A small-molecule ligand and the protein it binds are described below.
Small molecule (SMILES): Cc1cc(CCCCCOc2ccc(C3=NCCO3)cc2)on1

Binding-site contacts:
Ligand atom O1B contacts residue TYR128 of chain 18.A at 3.4 Å (h-bond).
Ligand atom N3A contacts residue ALA24 of chain 18.C at 3.8 Å.
Ligand atom C1C contacts residue MET221 of chain 18.A at 4.0 Å (hydrophobic).
Ligand atom C5 contacts residue MET221 of chain 18.A at 3.6 Å (hydrophobic).
Ligand atom C2A contacts residue TYR152 of chain 18.A at 3.6 Å (hydrophobic).
Ligand atom N3A contacts residue TYR152 of chain 18.A at 3.5 Å.
Ligand atom C2A contacts residue PHE186 of chain 18.A at 3.3 Å (hydrophobic).
Ligand atom C5B contacts residue TYR128 of chain 18.A at 4.0 Å (hydrophobic).
Ligand atom C2B contacts residue VAL188 of chain 18.A at 3.5 Å (hydrophobic).
Ligand atom C5B contacts residue PHE186 of chain 18.A at 3.9 Å (hydrophobic).
Ligand atom N3A contacts residue PRO174 of chain 18.A at 3.7 Å.
Ligand atom N2 contacts residue MET221 of chain 18.A at 3.4 Å (h-bond).
Ligand atom C2C contacts residue TYR197 of chain 18.A at 3.7 Å (hydrophobic).
Ligand atom C1B contacts residue VAL188 of chain 18.A at 3.8 Å (hydrophobic).
Ligand atom C6B contacts residue ILE104 of chain 18.A at 3.6 Å (hydrophobic).
Ligand atom C5A contacts residue VAL176 of chain 18.A at 3.6 Å (hydrophobic).
Ligand atom C5A contacts residue PHE186 of chain 18.A at 3.5 Å (hydrophobic).
Ligand atom C5A contacts residue ALA150 of chain 18.A at 4.0 Å (hydrophobic).
Ligand atom N3A contacts residue PHE186 of chain 18.A at 4.0 Å.
Ligand atom C4C contacts residue VAL191 of chain 18.A at 3.0 Å (hydrophobic).
Ligand atom C1B contacts residue ILE104 of chain 18.A at 4.0 Å (hydrophobic).
Ligand atom C5B contacts residue MET224 of chain 18.A at 3.8 Å (hydrophobic).
Ligand atom C1B contacts residue TYR128 of chain 18.A at 3.6 Å (hydrophobic).
Ligand atom C5C contacts residue VAL191 of chain 18.A at 3.8 Å (hydrophobic).
Ligand atom C5C contacts residue VAL188 of chain 18.A at 4.1 Å (hydrophobic).
Ligand atom C4 contacts residue LEU106 of chain 18.A at 3.5 Å (hydrophobic).
Ligand atom C4A contacts residue PRO174 of chain 18.A at 3.1 Å (hydrophobic).
Ligand atom C2C contacts residue MET221 of chain 18.A at 4.0 Å (hydrophobic).
Ligand atom C4C contacts residue VAL188 of chain 18.A at 3.7 Å (hydrophobic).
Ligand atom O1B contacts residue ILE104 of chain 18.A at 3.9 Å.
Ligand atom C3C contacts residue TYR128 of chain 18.A at 3.4 Å (hydrophobic).
Ligand atom O1 contacts residue MET221 of chain 18.A at 2.5 Å (h-bond).
Ligand atom C4B contacts residue PHE186 of chain 18.A at 3.6 Å (hydrophobic).
Ligand atom C1C contacts residue LEU106 of chain 18.A at 4.0 Å (hydrophobic).
Ligand atom C3B contacts residue VAL188 of chain 18.A at 3.8 Å (hydrophobic).
Ligand atom C4B contacts residue TYR152 of chain 18.A at 3.8 Å (hydrophobic).
Ligand atom O1A contacts residue PHE186 of chain 18.A at 3.0 Å.
Ligand atom C3B contacts residue TYR152 of chain 18.A at 3.7 Å (hydrophobic).
Ligand atom C6B contacts residue TYR128 of chain 18.A at 3.3 Å (hydrophobic).
Ligand atom C1C contacts residue TYR128 of chain 18.A at 3.9 Å (hydrophobic).

Sequence of chain 18.A:
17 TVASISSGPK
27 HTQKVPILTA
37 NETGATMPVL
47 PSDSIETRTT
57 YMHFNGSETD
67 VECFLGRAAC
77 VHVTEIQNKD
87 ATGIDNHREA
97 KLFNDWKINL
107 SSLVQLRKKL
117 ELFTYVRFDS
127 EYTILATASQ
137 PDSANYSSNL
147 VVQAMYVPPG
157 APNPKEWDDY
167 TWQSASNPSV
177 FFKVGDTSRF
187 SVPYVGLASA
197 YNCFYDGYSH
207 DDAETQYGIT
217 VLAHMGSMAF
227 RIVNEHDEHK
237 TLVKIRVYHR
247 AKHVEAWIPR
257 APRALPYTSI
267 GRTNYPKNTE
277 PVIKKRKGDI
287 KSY

Sequence of chain 18.C:
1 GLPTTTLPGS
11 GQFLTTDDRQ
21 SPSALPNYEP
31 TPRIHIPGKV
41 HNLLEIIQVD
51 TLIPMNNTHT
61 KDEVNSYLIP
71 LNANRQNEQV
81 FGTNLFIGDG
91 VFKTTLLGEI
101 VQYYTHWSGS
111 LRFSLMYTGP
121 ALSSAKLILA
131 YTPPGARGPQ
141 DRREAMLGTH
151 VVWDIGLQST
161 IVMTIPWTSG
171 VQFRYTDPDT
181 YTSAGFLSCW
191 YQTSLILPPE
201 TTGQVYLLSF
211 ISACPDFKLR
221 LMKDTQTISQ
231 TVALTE